The small molecule below binds the protein below.
Small molecule (SMILES): CC[C@H](C)[C@H](NC(=O)[C@@H](N)CCCCN)C(=O)N[C@@H](CC(C)C)C(=O)N[C@@H](Cc1cnc[nH]1)C(=O)N[C@@H](CCCN=C(N)N)C(=O)N[C@@H](CC(C)C)C(=O)N[C@@H](CC(C)C)C(=O)N[C@@H](CCC(N)=O)C(=O)N[C@@H](C)C=O

Binding-site contacts:
Ligand atom CD2 contacts residue LEU78 of chain 1.A at 3.9 Å (hydrophobic).
Ligand atom CB contacts residue GLU241 of chain 1.A at 3.8 Å.
Ligand atom NE2 contacts residue LEU71 of chain 1.A at 2.9 Å.
Ligand atom CG1 contacts residue GLU241 of chain 1.A at 3.7 Å.
Ligand atom CE1 contacts residue LEU71 of chain 1.A at 3.6 Å (hydrophobic).
Ligand atom CB contacts residue LYS61 of chain 1.A at 3.3 Å.
Ligand atom NZ contacts residue GLU79 of chain 1.A at 3.3 Å (salt-bridge).
Ligand atom CB contacts residue LEU71 of chain 1.A at 3.6 Å (hydrophobic).
Ligand atom CD1 contacts residue VAL75 of chain 1.A at 3.7 Å (hydrophobic).
Ligand atom CA contacts residue GLU241 of chain 1.A at 3.7 Å.
Ligand atom CD1 contacts residue ILE57 of chain 1.A at 3.3 Å (hydrophobic).
Ligand atom CD2 contacts residue MET242 of chain 1.A at 3.8 Å (hydrophobic).
Ligand atom CG2 contacts residue LEU238 of chain 1.A at 4.0 Å (hydrophobic).
Ligand atom N contacts residue GLU241 of chain 1.A at 2.9 Å (salt-bridge).
Ligand atom CA contacts residue LYS61 of chain 1.A at 3.8 Å.
Ligand atom CD1 contacts residue ASP237 of chain 1.A at 3.5 Å.
Ligand atom CB contacts residue GLU241 of chain 1.A at 3.6 Å.
Ligand atom NE2 contacts residue LEU71 of chain 1.A at 3.7 Å.
Ligand atom CD2 contacts residue GLU79 of chain 1.A at 3.8 Å.
Ligand atom N contacts residue GLU241 of chain 1.A at 3.0 Å (salt-bridge).
Ligand atom C contacts residue GLU241 of chain 1.A at 3.8 Å.
Ligand atom CD contacts residue LEU71 of chain 1.A at 3.9 Å (hydrophobic).
Ligand atom CD2 contacts residue ILE57 of chain 1.A at 3.8 Å (hydrophobic).
Ligand atom CG contacts residue GLU241 of chain 1.A at 3.2 Å.
Ligand atom CD1 contacts residue LEU238 of chain 1.A at 3.2 Å (hydrophobic).
Ligand atom CA contacts residue GLU241 of chain 1.A at 3.9 Å.
Ligand atom CB contacts residue ILE57 of chain 1.A at 4.0 Å (hydrophobic).
Ligand atom CD2 contacts residue GLN74 of chain 1.A at 3.5 Å.
Ligand atom O contacts residue LYS61 of chain 1.A at 3.0 Å (salt-bridge).
Ligand atom CD1 contacts residue LEU78 of chain 1.A at 4.0 Å (hydrophobic).
Ligand atom CG contacts residue LEU71 of chain 1.A at 3.7 Å (hydrophobic).
Ligand atom CD2 contacts residue VAL75 of chain 1.A at 3.7 Å (hydrophobic).
Ligand atom CE contacts residue GLU79 of chain 1.A at 3.5 Å.
Ligand atom C contacts residue LYS61 of chain 1.A at 3.8 Å.
Ligand atom CA contacts residue GLU241 of chain 1.A at 3.4 Å.
Ligand atom N contacts residue LEU238 of chain 1.A at 4.0 Å.
Ligand atom C contacts residue GLU241 of chain 1.A at 3.5 Å.
Ligand atom CB contacts residue LEU238 of chain 1.A at 4.0 Å (hydrophobic).
Ligand atom CD2 contacts residue LEU71 of chain 1.A at 3.3 Å (hydrophobic).
Ligand atom CD1 contacts residue GLN74 of chain 1.A at 3.9 Å.

Sequence of chain 1.A:
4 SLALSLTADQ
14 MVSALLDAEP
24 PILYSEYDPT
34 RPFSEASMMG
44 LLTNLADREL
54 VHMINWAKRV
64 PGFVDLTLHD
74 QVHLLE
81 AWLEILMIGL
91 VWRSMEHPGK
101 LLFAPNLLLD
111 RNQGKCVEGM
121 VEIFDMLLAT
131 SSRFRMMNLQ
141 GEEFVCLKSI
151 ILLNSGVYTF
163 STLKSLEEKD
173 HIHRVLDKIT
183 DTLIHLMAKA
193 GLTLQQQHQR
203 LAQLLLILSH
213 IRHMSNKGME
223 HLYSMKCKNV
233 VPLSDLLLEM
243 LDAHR